Binding-site contacts:
Ligand atom CZ contacts residue UDP1 of chain 1.PA at 1.4 Å.
Ligand atom CB contacts residue SO41 of chain 1.QA at 3.4 Å.
Ligand atom N contacts residue HIS188 of chain 1.D at 3.7 Å.
Ligand atom N contacts residue TYR324 of chain 1.D at 2.8 Å (h-bond).
Ligand atom CA contacts residue UDP1 of chain 1.PA at 3.8 Å.
Ligand atom OG1 contacts residue UDP1 of chain 1.PA at 3.7 Å.
Ligand atom CB contacts residue UDP1 of chain 1.PA at 3.7 Å.
Ligand atom N contacts residue SO41 of chain 1.QA at 3.2 Å (h-bond).
Ligand atom N contacts residue HIS190 of chain 1.D at 3.8 Å.
Ligand atom OG contacts residue UDP1 of chain 1.PA at 3.0 Å (h-bond).
Ligand atom CZ contacts residue HIS612 of chain 1.D at 3.9 Å.
Ligand atom CB contacts residue ASN249 of chain 1.D at 3.6 Å.
Ligand atom CE contacts residue UDP1 of chain 1.PA at 2.4 Å.
Ligand atom CB contacts residue UDP1 of chain 1.PA at 3.9 Å.
Ligand atom CB contacts residue HIS191 of chain 1.D at 3.8 Å.
Ligand atom CA contacts residue HIS190 of chain 1.D at 3.9 Å.
Ligand atom CB contacts residue SO41 of chain 1.QA at 3.3 Å.
Ligand atom CG2 contacts residue UDP1 of chain 1.PA at 3.7 Å.
Ligand atom O contacts residue THR325 of chain 1.D at 3.3 Å.
Ligand atom CG2 contacts residue SO41 of chain 1.QA at 3.3 Å.
Ligand atom C contacts residue LYS326 of chain 1.D at 3.6 Å.
Ligand atom CD contacts residue UDP1 of chain 1.PA at 3.6 Å.
Ligand atom O contacts residue LYS326 of chain 1.D at 2.8 Å (salt-bridge).
Ligand atom CG2 contacts residue VAL587 of chain 1.D at 3.6 Å (hydrophobic).
Ligand atom O contacts residue UDP1 of chain 1.PA at 3.8 Å.
Ligand atom CB contacts residue HIS188 of chain 1.D at 3.7 Å.
Ligand atom O contacts residue PRO251 of chain 1.D at 3.5 Å.
Ligand atom CG contacts residue ASN249 of chain 1.D at 3.3 Å.
Ligand atom CA contacts residue SO41 of chain 1.QA at 3.8 Å.
Ligand atom CG1 contacts residue GLN531 of chain 1.D at 3.1 Å.
Ligand atom OG1 contacts residue LYS326 of chain 1.D at 3.6 Å.
Ligand atom CE contacts residue THR613 of chain 1.D at 3.9 Å.
Ligand atom N contacts residue LYS326 of chain 1.D at 3.3 Å (salt-bridge).
Ligand atom N contacts residue UDP1 of chain 1.PA at 3.2 Å (h-bond).
Ligand atom C contacts residue LYS326 of chain 1.D at 3.8 Å.
Ligand atom O contacts residue HIS250 of chain 1.D at 3.8 Å.
Ligand atom N contacts residue THR325 of chain 1.D at 3.4 Å.
Ligand atom C contacts residue TYR324 of chain 1.D at 3.8 Å (hydrophobic).
Ligand atom CG1 contacts residue UDP1 of chain 1.PA at 3.7 Å.
Ligand atom CA contacts residue SO41 of chain 1.QA at 3.4 Å.

Sequence of chain 1.D:
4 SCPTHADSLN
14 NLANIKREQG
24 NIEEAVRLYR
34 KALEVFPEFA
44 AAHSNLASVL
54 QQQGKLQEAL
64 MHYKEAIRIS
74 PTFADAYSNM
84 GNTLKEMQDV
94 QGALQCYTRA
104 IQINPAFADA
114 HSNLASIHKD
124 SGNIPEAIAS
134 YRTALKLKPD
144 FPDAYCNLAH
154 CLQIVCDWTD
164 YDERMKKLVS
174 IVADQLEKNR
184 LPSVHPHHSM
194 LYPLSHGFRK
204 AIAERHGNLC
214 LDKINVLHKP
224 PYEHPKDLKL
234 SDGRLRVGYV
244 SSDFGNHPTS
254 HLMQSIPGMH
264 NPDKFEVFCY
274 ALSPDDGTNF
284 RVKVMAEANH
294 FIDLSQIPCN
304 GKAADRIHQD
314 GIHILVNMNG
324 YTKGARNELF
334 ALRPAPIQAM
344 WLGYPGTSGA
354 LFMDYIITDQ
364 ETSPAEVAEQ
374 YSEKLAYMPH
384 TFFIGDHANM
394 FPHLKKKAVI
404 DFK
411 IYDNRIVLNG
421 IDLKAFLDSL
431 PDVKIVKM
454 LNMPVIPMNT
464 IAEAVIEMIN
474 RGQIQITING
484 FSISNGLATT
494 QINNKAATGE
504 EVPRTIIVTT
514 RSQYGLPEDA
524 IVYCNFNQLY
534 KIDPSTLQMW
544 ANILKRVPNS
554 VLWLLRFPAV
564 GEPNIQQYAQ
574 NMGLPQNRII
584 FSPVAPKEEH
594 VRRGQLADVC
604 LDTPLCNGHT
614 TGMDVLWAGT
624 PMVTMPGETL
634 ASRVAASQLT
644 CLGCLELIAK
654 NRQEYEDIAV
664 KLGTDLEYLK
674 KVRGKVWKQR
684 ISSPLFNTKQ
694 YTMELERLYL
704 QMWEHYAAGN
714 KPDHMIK

A protein and the small-molecule ligand that binds it are described below.
Small molecule (SMILES): CCCOC[C@H](NC(=O)[C@@H](NC(=O)[C@@H]1CCCN1C(=O)[C@@H](NC(=O)[C@@H](NC(C)=O)C(C)C)[C@@H](C)O)C(C)C)C(=O)N[C@H](C(=O)N[C@@H](C)C(N)=O)[C@@H](C)O